The protein below binds the small molecule below.
Small molecule (SMILES): CC(=O)N[C@@H]1[C@@H](O)[C@H](O)[C@@H](CO)O[C@H]1O

Sequence of chain 1.A:
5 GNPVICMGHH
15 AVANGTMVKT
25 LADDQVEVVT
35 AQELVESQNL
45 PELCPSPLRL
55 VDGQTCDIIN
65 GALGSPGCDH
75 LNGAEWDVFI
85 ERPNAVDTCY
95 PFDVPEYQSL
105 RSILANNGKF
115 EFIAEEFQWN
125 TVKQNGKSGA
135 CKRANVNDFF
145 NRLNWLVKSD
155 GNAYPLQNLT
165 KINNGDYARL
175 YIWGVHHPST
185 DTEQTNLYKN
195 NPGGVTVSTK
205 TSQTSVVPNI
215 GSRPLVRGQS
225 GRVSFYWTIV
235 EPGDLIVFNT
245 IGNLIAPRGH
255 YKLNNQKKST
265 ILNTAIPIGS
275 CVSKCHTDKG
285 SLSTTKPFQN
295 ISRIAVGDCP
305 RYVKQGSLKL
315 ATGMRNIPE

Binding-site contacts:
Ligand atom C7 contacts residue ASN294 of chain 1.A at 3.6 Å.
Ligand atom O6 contacts residue GLY310 of chain 1.A at 2.5 Å (h-bond).
Ligand atom O5 contacts residue GLY310 of chain 1.A at 3.3 Å.
Ligand atom C1 contacts residue GLY310 of chain 1.A at 4.0 Å.
Ligand atom C1 contacts residue SER41 of chain 1.A at 3.9 Å.
Ligand atom O5 contacts residue SER41 of chain 1.A at 3.7 Å.
Ligand atom C6 contacts residue GLY310 of chain 1.A at 3.7 Å.
Ligand atom O6 contacts residue SER311 of chain 1.A at 4.5 Å.
Ligand atom C8 contacts residue ASN294 of chain 1.A at 3.9 Å.
Ligand atom C1 contacts residue ASN294 of chain 1.A at 1.5 Å.
Ligand atom O6 contacts residue SER41 of chain 1.A at 3.6 Å (h-bond).
Ligand atom C5 contacts residue GLY310 of chain 1.A at 4.2 Å.
Ligand atom C3 contacts residue ASN294 of chain 1.A at 3.8 Å.
Ligand atom O7 contacts residue ASN294 of chain 1.A at 3.5 Å (h-bond).
Ligand atom C2 contacts residue ASN294 of chain 1.A at 2.4 Å.
Ligand atom C6 contacts residue SER41 of chain 1.A at 4.3 Å.
Ligand atom N2 contacts residue ASN294 of chain 1.A at 2.9 Å (h-bond).
Ligand atom O5 contacts residue ASN294 of chain 1.A at 2.4 Å (h-bond).
Ligand atom C5 contacts residue ASN294 of chain 1.A at 3.8 Å.
Ligand atom C4 contacts residue ASN294 of chain 1.A at 4.2 Å.
Ligand atom C5 contacts residue SER41 of chain 1.A at 3.9 Å.